Binding-site contacts:
Ligand atom O7 contacts residue TRP359 of chain 2.B at 4.0 Å.
Ligand atom C3 contacts residue TRP359 of chain 2.B at 3.7 Å (hydrophobic).
Ligand atom C2 contacts residue TRP359 of chain 2.B at 4.1 Å (hydrophobic).
Ligand atom C1 contacts residue ASN64 of chain 2.B at 1.4 Å.
Ligand atom C5 contacts residue TRP359 of chain 2.B at 4.1 Å (hydrophobic).
Ligand atom C2 contacts residue ASN64 of chain 2.B at 2.4 Å.
Ligand atom C7 contacts residue ASN64 of chain 2.B at 3.4 Å.
Ligand atom C8 contacts residue TRP359 of chain 2.B at 3.6 Å (hydrophobic).
Ligand atom N2 contacts residue TRP359 of chain 2.B at 3.4 Å (h-bond).
Ligand atom N2 contacts residue ASN64 of chain 2.B at 2.8 Å (h-bond).
Ligand atom C3 contacts residue ASN64 of chain 2.B at 3.7 Å.
Ligand atom C5 contacts residue ASN64 of chain 2.B at 3.7 Å.
Ligand atom O5 contacts residue ASN64 of chain 2.B at 2.4 Å (h-bond).
Ligand atom C7 contacts residue TRP359 of chain 2.B at 4.1 Å (hydrophobic).
Ligand atom C4 contacts residue TRP359 of chain 2.B at 4.4 Å (hydrophobic).
Ligand atom O3 contacts residue TRP359 of chain 2.B at 4.2 Å.
Ligand atom O4 contacts residue TRP359 of chain 2.B at 4.2 Å.
Ligand atom C4 contacts residue ASN64 of chain 2.B at 4.2 Å.
Ligand atom C1 contacts residue TRP359 of chain 2.B at 3.9 Å (hydrophobic).
Ligand atom O7 contacts residue ASN64 of chain 2.B at 3.7 Å.

A small-molecule ligand and the protein it binds are described below.
Small molecule (SMILES): CC(=O)N[C@H]1[C@H](O[C@H]2[C@H](O)[C@@H](NC(C)=O)CO[C@@H]2CO)O[C@H](CO)[C@@H](O[C@@H]2O[C@H](CO)[C@@H](O)[C@H](O)[C@@H]2O)[C@@H]1O

Sequence of chain 2.B:
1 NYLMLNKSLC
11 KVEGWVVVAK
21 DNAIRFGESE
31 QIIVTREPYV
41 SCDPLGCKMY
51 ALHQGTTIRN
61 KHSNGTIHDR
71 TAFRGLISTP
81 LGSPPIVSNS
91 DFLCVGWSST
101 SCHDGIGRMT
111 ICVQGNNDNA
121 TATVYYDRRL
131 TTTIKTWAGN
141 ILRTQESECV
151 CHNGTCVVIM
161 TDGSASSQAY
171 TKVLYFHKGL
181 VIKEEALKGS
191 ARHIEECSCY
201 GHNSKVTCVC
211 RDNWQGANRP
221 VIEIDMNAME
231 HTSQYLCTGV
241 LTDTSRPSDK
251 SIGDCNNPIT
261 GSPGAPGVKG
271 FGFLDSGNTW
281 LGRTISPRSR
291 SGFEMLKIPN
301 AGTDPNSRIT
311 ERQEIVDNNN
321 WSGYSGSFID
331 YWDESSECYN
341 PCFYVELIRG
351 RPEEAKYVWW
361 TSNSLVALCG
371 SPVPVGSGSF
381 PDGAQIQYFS